Sequence of chain 12.A:
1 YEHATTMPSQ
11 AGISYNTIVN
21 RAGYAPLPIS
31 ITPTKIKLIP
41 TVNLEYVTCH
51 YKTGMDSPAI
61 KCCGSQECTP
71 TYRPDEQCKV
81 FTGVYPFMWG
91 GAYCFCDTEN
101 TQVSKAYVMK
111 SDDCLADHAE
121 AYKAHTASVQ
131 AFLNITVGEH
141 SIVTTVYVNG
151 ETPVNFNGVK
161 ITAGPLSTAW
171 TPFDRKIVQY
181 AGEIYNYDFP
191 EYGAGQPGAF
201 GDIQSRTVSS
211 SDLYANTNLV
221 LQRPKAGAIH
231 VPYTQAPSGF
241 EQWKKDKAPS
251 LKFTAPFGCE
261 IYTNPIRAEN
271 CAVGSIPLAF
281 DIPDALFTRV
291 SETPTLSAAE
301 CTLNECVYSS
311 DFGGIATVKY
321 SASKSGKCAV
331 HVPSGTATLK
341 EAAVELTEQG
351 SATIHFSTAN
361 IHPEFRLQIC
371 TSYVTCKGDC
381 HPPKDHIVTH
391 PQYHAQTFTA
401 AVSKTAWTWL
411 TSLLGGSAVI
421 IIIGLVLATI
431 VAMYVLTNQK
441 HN

Binding-site contacts:
Ligand atom O6 contacts residue ASN318 of chain 47.B at 2.9 Å (h-bond).
Ligand atom C6 contacts residue ASN318 of chain 47.B at 3.2 Å.
Ligand atom C5 contacts residue SER284 of chain 47.B at 4.5 Å.
Ligand atom C7 contacts residue GLU305 of chain 12.A at 3.6 Å.
Ligand atom N2 contacts residue GLU305 of chain 12.A at 4.4 Å.
Ligand atom C6 contacts residue SER284 of chain 47.B at 3.4 Å.
Ligand atom O5 contacts residue SER284 of chain 47.B at 4.2 Å.
Ligand atom O7 contacts residue GLU305 of chain 12.A at 2.4 Å (salt-bridge).
Ligand atom C8 contacts residue GLU305 of chain 12.A at 4.5 Å.
Ligand atom O6 contacts residue SER284 of chain 47.B at 2.4 Å (h-bond).

A protein and the small-molecule ligand that binds it are described below.
Small molecule (SMILES): CC(=O)N[C@@H]1[C@@H](O)[C@H](O)[C@@H](CO)O[C@H]1O

Sequence of chain 47.B:
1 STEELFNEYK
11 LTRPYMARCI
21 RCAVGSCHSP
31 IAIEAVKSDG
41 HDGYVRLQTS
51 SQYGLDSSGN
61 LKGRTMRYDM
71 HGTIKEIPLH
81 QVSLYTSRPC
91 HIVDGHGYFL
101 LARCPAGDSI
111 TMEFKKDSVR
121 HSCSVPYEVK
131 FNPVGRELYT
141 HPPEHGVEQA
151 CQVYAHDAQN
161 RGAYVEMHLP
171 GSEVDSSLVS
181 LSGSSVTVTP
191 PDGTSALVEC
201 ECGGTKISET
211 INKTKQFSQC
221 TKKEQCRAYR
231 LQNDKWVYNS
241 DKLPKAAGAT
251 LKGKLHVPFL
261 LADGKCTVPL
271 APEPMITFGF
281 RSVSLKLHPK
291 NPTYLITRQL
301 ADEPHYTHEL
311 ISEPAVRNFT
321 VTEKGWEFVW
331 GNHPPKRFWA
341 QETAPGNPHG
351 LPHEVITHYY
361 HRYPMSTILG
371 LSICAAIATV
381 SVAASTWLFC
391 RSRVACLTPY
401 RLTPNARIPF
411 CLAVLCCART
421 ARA